Binding-site contacts:
Ligand atom C2 contacts residue PHE156 of chain 1.A at 3.6 Å (hydrophobic).
Ligand atom N6 contacts residue MET84 of chain 1.A at 3.5 Å.
Ligand atom C2 contacts residue GLY94 of chain 1.A at 3.6 Å.
Ligand atom C21 contacts residue LEU93 of chain 1.A at 3.6 Å (hydrophobic).
Ligand atom N1 contacts residue ILE90 of chain 1.A at 3.8 Å.
Ligand atom N3 contacts residue TYR125 of chain 1.A at 2.7 Å (h-bond).
Ligand atom C15 contacts residue ASP79 of chain 1.A at 3.5 Å.
Ligand atom C16 contacts residue PHE124 of chain 1.A at 3.5 Å (hydrophobic).
Ligand atom C23 contacts residue GLY121 of chain 1.A at 3.2 Å.
Ligand atom N5 contacts residue ALA41 of chain 1.A at 3.3 Å.
Ligand atom N1 contacts residue PHE156 of chain 1.A at 3.6 Å.
Ligand atom C2 contacts residue LEU89 of chain 1.A at 3.2 Å (hydrophobic).
Ligand atom N2 contacts residue TRP148 of chain 1.A at 3.6 Å.
Ligand atom C19 contacts residue PHE124 of chain 1.A at 3.7 Å (hydrophobic).
Ligand atom C3 contacts residue ALA97 of chain 1.A at 3.8 Å (hydrophobic).
Ligand atom N5 contacts residue THR170 of chain 1.A at 3.5 Å (h-bond).
Ligand atom C18 contacts residue LEU93 of chain 1.A at 3.7 Å (hydrophobic).
Ligand atom C9 contacts residue LEU89 of chain 1.A at 3.6 Å (hydrophobic).
Ligand atom N4 contacts residue MET84 of chain 1.A at 3.6 Å.
Ligand atom C8 contacts residue MET84 of chain 1.A at 3.7 Å (hydrophobic).
Ligand atom C1 contacts residue GLY94 of chain 1.A at 3.5 Å.
Ligand atom N2 contacts residue LEU93 of chain 1.A at 3.8 Å.
Ligand atom C24 contacts residue PHE124 of chain 1.A at 3.6 Å (hydrophobic).
Ligand atom N1 contacts residue GLY94 of chain 1.A at 3.4 Å.
Ligand atom C15 contacts residue THR170 of chain 1.A at 3.7 Å.
Ligand atom C3 contacts residue TYR125 of chain 1.A at 3.5 Å (hydrophobic).
Ligand atom C10 contacts residue TRP148 of chain 1.A at 3.3 Å (hydrophobic).
Ligand atom O13 contacts residue PHE124 of chain 1.A at 3.5 Å.
Ligand atom N6 contacts residue GLY83 of chain 1.A at 3.4 Å (h-bond).
Ligand atom C17 contacts residue PHE124 of chain 1.A at 3.8 Å (hydrophobic).
Ligand atom C12 contacts residue MET84 of chain 1.A at 3.8 Å (hydrophobic).
Ligand atom C6 contacts residue LEU89 of chain 1.A at 3.2 Å (hydrophobic).
Ligand atom C3 contacts residue PHE8 of chain 1.A at 3.8 Å (hydrophobic).
Ligand atom C25 contacts residue MET84 of chain 1.A at 3.5 Å (hydrophobic).
Ligand atom C2 contacts residue ILE90 of chain 1.A at 3.5 Å (hydrophobic).
Ligand atom O13 contacts residue ASN37 of chain 1.A at 3.5 Å (h-bond).
Ligand atom C9 contacts residue TRP148 of chain 1.A at 3.7 Å (hydrophobic).
Ligand atom C5 contacts residue TYR125 of chain 1.A at 3.3 Å (hydrophobic).
Ligand atom N2 contacts residue LEU89 of chain 1.A at 2.7 Å (h-bond).
Ligand atom C4 contacts residue TYR125 of chain 1.A at 3.7 Å (hydrophobic).

This small molecule binds to this protein.
Small molecule (SMILES): Nc1cc(C(=O)N[C@@H]2c3ccccc3-c3c(-c4nc5ccncc5[nH]4)cccc32)ccn1

Sequence of chain 1.A:
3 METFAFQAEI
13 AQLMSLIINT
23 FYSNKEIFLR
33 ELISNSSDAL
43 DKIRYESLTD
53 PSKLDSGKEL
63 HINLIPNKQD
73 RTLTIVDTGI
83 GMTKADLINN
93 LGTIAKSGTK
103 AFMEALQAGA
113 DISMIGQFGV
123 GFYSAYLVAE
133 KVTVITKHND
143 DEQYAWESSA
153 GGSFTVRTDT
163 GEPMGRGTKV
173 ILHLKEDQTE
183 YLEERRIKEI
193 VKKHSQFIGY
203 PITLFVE